Binding-site contacts:
Ligand atom C7 contacts residue HIS43 of chain 1.A at 4.2 Å.
Ligand atom C1A contacts residue GLY45 of chain 1.A at 4.5 Å.
Ligand atom O12 contacts residue ASP22 of chain 1.A at 4.4 Å.
Ligand atom C19 contacts residue HIS43 of chain 1.A at 3.6 Å.
Ligand atom C19 contacts residue GLY45 of chain 1.A at 3.8 Å.
Ligand atom N3A contacts residue ASP44 of chain 1.A at 4.4 Å.
Ligand atom C8A contacts residue ASP44 of chain 1.A at 3.1 Å.
Ligand atom C19 contacts residue ARG41 of chain 1.A at 4.3 Å.
Ligand atom C2A contacts residue GLY45 of chain 1.A at 4.4 Å.
Ligand atom C6A contacts residue GLY45 of chain 1.A at 3.6 Å.
Ligand atom C21 contacts residue ASP22 of chain 1.A at 3.6 Å.
Ligand atom N10 contacts residue ASP22 of chain 1.A at 4.4 Å.
Ligand atom C4A contacts residue GLY45 of chain 1.A at 4.2 Å.
Ligand atom O5A contacts residue GLY45 of chain 1.A at 3.8 Å.
Ligand atom O6 contacts residue ASP22 of chain 1.A at 4.2 Å.
Ligand atom C19 contacts residue ALA42 of chain 1.A at 3.8 Å (hydrophobic).
Ligand atom C8 contacts residue HIS43 of chain 1.A at 4.0 Å.
Ligand atom C6A contacts residue ARG41 of chain 1.A at 4.1 Å.
Ligand atom C5A contacts residue GLY45 of chain 1.A at 4.3 Å.
Ligand atom C17 contacts residue ARG41 of chain 1.A at 4.2 Å.
Ligand atom O5A contacts residue ARG41 of chain 1.A at 4.4 Å.
Ligand atom C2A contacts residue ASP44 of chain 1.A at 4.4 Å.
Ligand atom C20 contacts residue HIS43 of chain 1.A at 3.4 Å.

Sequence of chain 1.A:
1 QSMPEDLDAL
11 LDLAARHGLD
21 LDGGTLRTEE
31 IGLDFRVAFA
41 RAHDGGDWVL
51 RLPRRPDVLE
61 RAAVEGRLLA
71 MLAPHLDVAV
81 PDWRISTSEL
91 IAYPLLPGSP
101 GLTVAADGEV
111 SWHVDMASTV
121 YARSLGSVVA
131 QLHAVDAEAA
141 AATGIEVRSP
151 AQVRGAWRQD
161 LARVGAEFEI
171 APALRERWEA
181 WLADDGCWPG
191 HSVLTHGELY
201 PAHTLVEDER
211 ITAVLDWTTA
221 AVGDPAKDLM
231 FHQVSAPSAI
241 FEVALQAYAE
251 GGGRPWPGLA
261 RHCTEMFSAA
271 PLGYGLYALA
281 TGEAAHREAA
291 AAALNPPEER

A protein and the small-molecule ligand that binds it are described below.
Small molecule (SMILES): CC[C@H]1OC(=O)[C@H](C)[C@@H](O[C@H]2C[C@@](C)(OC)[C@@H](O)[C@H](C)O2)[C@H](C)[C@@H](O[C@@H]2O[C@H](C)C[C@H](N(C)C)[C@H]2O)[C@](C)(O)C[C@@H](C)CN(C)[C@H](C)[C@@H](O)[C@]1(C)O